The protein below binds the small molecule below.
Small molecule (SMILES): CC(=O)N[C@H]1[C@H](O[C@H]2[C@H](O)[C@@H](NC(C)=O)CO[C@@H]2CO)O[C@H](CO)[C@@H](O[C@@H]2O[C@H](CO[C@@H]3O[C@H](CO)[C@@H](O)[C@H](O)[C@@H]3O)[C@@H](O[C@H]3O[C@H](CO)[C@@H](O)[C@H](O)[C@@H]3O)[C@H](O)[C@@H]2O)[C@@H]1O

Binding-site contacts:
Ligand atom C8 contacts residue ASN330 of chain 1.A at 3.8 Å.
Ligand atom O5 contacts residue THR326 of chain 1.A at 4.3 Å.
Ligand atom C1 contacts residue ASN330 of chain 1.A at 4.4 Å.
Ligand atom C8 contacts residue ALA327 of chain 1.A at 3.7 Å (hydrophobic).
Ligand atom C8 contacts residue GLY131 of chain 1.A at 4.2 Å.
Ligand atom C6 contacts residue ASN330 of chain 1.A at 4.3 Å.
Ligand atom O7 contacts residue LEU132 of chain 1.A at 4.0 Å.
Ligand atom O6 contacts residue THR326 of chain 1.A at 3.8 Å.
Ligand atom C3 contacts residue ASN330 of chain 1.A at 3.5 Å.
Ligand atom C6 contacts residue GLU323 of chain 1.A at 3.6 Å.
Ligand atom O5 contacts residue ASN330 of chain 1.A at 4.4 Å.
Ligand atom O6 contacts residue GLU323 of chain 1.A at 2.8 Å (salt-bridge).
Ligand atom C7 contacts residue ASN330 of chain 1.A at 4.2 Å.
Ligand atom C7 contacts residue ASN135 of chain 1.A at 3.5 Å.
Ligand atom O7 contacts residue ASN135 of chain 1.A at 3.7 Å.
Ligand atom C5 contacts residue ASN135 of chain 1.A at 3.6 Å.
Ligand atom O7 contacts residue ASN330 of chain 1.A at 4.4 Å.
Ligand atom C5 contacts residue ASN330 of chain 1.A at 3.4 Å.
Ligand atom C1 contacts residue ASN135 of chain 1.A at 1.4 Å.
Ligand atom N2 contacts residue ASN330 of chain 1.A at 4.5 Å.
Ligand atom O3 contacts residue THR326 of chain 1.A at 4.4 Å.
Ligand atom N2 contacts residue ALA327 of chain 1.A at 4.4 Å.
Ligand atom C7 contacts residue ALA327 of chain 1.A at 4.4 Å (hydrophobic).
Ligand atom N2 contacts residue ASN135 of chain 1.A at 2.8 Å (h-bond).
Ligand atom C3 contacts residue ASN135 of chain 1.A at 3.6 Å.
Ligand atom C4 contacts residue ASN330 of chain 1.A at 3.6 Å.
Ligand atom O4 contacts residue ASN330 of chain 1.A at 3.1 Å (h-bond).
Ligand atom C2 contacts residue ASN135 of chain 1.A at 2.2 Å.
Ligand atom O5 contacts residue ASN135 of chain 1.A at 2.4 Å (h-bond).
Ligand atom C4 contacts residue ASN135 of chain 1.A at 4.0 Å.
Ligand atom C8 contacts residue LEU132 of chain 1.A at 4.2 Å (hydrophobic).
Ligand atom O3 contacts residue ASN330 of chain 1.A at 4.3 Å.

Sequence of chain 1.A:
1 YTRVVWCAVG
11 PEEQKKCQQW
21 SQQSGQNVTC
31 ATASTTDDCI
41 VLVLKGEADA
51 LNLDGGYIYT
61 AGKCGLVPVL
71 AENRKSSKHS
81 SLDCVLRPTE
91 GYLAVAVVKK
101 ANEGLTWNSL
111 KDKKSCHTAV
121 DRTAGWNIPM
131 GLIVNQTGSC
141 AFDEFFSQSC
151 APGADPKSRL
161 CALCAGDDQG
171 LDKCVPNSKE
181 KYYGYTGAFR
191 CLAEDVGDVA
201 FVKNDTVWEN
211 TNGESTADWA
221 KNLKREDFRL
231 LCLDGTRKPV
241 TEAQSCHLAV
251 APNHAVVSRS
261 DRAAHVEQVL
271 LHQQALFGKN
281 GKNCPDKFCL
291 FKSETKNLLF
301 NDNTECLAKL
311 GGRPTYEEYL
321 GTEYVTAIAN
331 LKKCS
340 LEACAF